Binding-site contacts:
Ligand atom OXT contacts residue TYR59 of chain 1.A at 3.5 Å.
Ligand atom O contacts residue GLY139 of chain 1.A at 3.2 Å.
Ligand atom C contacts residue ARG94 of chain 1.A at 3.2 Å.
Ligand atom N contacts residue PRO87 of chain 1.A at 3.1 Å (h-bond).
Ligand atom CA contacts residue GLU191 of chain 1.A at 3.4 Å.
Ligand atom CA contacts residue TYR59 of chain 1.A at 4.0 Å (hydrophobic).
Ligand atom N contacts residue TYR59 of chain 1.A at 4.2 Å.
Ligand atom CB contacts residue GLU191 of chain 1.A at 4.1 Å.
Ligand atom N contacts residue TYR218 of chain 1.A at 3.7 Å.
Ligand atom N contacts residue SER140 of chain 1.A at 4.0 Å.
Ligand atom CD contacts residue LEU136 of chain 1.A at 4.3 Å (hydrophobic).
Ligand atom CG contacts residue GLU191 of chain 1.A at 3.5 Å.
Ligand atom OE1 contacts residue THR141 of chain 1.A at 2.7 Å (h-bond).
Ligand atom C contacts residue SER140 of chain 1.A at 3.3 Å.
Ligand atom CB contacts residue TYR59 of chain 1.A at 3.5 Å (hydrophobic).
Ligand atom O contacts residue SER140 of chain 1.A at 2.8 Å (h-bond).
Ligand atom N contacts residue GLU191 of chain 1.A at 2.8 Å (salt-bridge).
Ligand atom CA contacts residue THR89 of chain 1.A at 3.5 Å.
Ligand atom OE2 contacts residue GLY139 of chain 1.A at 3.7 Å.
Ligand atom CG contacts residue LEU136 of chain 1.A at 4.2 Å (hydrophobic).
Ligand atom CA contacts residue PRO87 of chain 1.A at 4.2 Å (hydrophobic).
Ligand atom OXT contacts residue ARG94 of chain 1.A at 2.7 Å (salt-bridge).
Ligand atom OXT contacts residue THR89 of chain 1.A at 3.0 Å (h-bond).
Ligand atom OE1 contacts residue LEU190 of chain 1.A at 4.2 Å.
Ligand atom CD contacts residue GLU191 of chain 1.A at 4.0 Å.
Ligand atom N contacts residue THR89 of chain 1.A at 2.9 Å (h-bond).
Ligand atom C contacts residue TYR59 of chain 1.A at 3.6 Å (hydrophobic).
Ligand atom OXT contacts residue PRO87 of chain 1.A at 3.7 Å.
Ligand atom OE2 contacts residue SER140 of chain 1.A at 3.5 Å (h-bond).
Ligand atom OE2 contacts residue LEU136 of chain 1.A at 4.2 Å.
Ligand atom CA contacts residue SER140 of chain 1.A at 3.2 Å.
Ligand atom OE2 contacts residue THR141 of chain 1.A at 3.1 Å (h-bond).
Ligand atom O contacts residue ARG94 of chain 1.A at 2.6 Å (salt-bridge).
Ligand atom CD contacts residue THR141 of chain 1.A at 3.2 Å.
Ligand atom C contacts residue THR89 of chain 1.A at 3.8 Å.
Ligand atom OXT contacts residue LEU88 of chain 1.A at 3.5 Å.
Ligand atom CB contacts residue LEU136 of chain 1.A at 4.2 Å (hydrophobic).
Ligand atom OE1 contacts residue GLU191 of chain 1.A at 3.9 Å.
Ligand atom OXT contacts residue SER140 of chain 1.A at 3.9 Å.
Ligand atom O contacts residue TYR59 of chain 1.A at 3.4 Å.

A small-molecule ligand and the protein it binds are described below.
Small molecule (SMILES): N[C@@H](CCC(=O)O)C(=O)O

Sequence of chain 1.A:
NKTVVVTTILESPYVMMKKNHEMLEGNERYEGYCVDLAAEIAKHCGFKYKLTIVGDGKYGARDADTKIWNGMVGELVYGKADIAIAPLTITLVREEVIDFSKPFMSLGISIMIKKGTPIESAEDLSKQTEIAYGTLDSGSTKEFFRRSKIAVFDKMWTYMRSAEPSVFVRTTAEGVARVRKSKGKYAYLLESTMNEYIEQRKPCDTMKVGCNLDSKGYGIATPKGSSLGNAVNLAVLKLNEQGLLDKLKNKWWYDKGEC